Sequence of chain 2.A:
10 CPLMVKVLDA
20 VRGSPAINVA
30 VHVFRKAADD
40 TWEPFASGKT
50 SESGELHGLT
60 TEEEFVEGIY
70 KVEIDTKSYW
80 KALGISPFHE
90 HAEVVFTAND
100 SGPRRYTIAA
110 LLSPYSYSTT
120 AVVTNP

Sequence of chain 2.B:
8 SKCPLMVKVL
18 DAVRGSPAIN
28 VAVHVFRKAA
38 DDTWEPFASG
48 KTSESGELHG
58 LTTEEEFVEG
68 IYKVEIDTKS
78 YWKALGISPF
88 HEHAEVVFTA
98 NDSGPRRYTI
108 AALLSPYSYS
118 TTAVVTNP

Binding-site contacts:
Ligand atom C8 contacts residue SER117 of chain 2.B at 3.0 Å.
Ligand atom C5' contacts residue T4A1 of chain 2.D at 0.7 Å.
Ligand atom O8 contacts residue SER117 of chain 1.B at 3.3 Å (h-bond).
Ligand atom O4' contacts residue T4A1 of chain 2.D at 1.0 Å (h-bond).
Ligand atom C6' contacts residue T4A1 of chain 2.D at 0.3 Å.
Ligand atom O4 contacts residue T4A1 of chain 2.D at 1.7 Å.
Ligand atom I3 contacts residue ALA108 of chain 1.B at 3.6 Å.
Ligand atom O9 contacts residue LEU110 of chain 1.B at 3.0 Å.
Ligand atom I5 contacts residue LEU17 of chain 2.B at 3.4 Å.
Ligand atom C3 contacts residue T4A1 of chain 2.D at 1.0 Å.
Ligand atom C4' contacts residue T4A1 of chain 2.D at 0.4 Å.
Ligand atom O9 contacts residue SER115 of chain 2.A at 3.2 Å (h-bond).
Ligand atom C4 contacts residue T4A1 of chain 2.D at 0.8 Å.
Ligand atom C2' contacts residue T4A1 of chain 2.D at 1.0 Å.
Ligand atom I5' contacts residue LEU17 of chain 1.B at 3.7 Å.
Ligand atom I3 contacts residue ALA109 of chain 1.B at 3.5 Å.
Ligand atom C1' contacts residue T4A1 of chain 2.D at 0.3 Å.
Ligand atom O8 contacts residue LEU110 of chain 1.B at 3.7 Å.
Ligand atom O8 contacts residue T4A1 of chain 2.D at 1.2 Å (h-bond).
Ligand atom I5 contacts residue T4A1 of chain 2.D at 2.0 Å.
Ligand atom I5' contacts residue T4A1 of chain 2.D at 1.6 Å.
Ligand atom O9 contacts residue T4A1 of chain 2.D at 3.3 Å (h-bond).
Ligand atom I5 contacts residue ALA108 of chain 2.B at 3.6 Å.
Ligand atom C7 contacts residue T4A1 of chain 2.D at 3.3 Å.
Ligand atom C2' contacts residue LEU17 of chain 2.B at 3.6 Å (hydrophobic).
Ligand atom I3 contacts residue LEU110 of chain 1.B at 3.5 Å.
Ligand atom O9 contacts residue SER117 of chain 2.B at 3.1 Å.
Ligand atom I3 contacts residue T4A1 of chain 2.D at 1.1 Å.
Ligand atom C6 contacts residue T4A1 of chain 2.D at 1.1 Å.
Ligand atom C3' contacts residue T4A1 of chain 2.D at 0.7 Å.
Ligand atom C5 contacts residue T4A1 of chain 2.D at 1.1 Å.
Ligand atom C8 contacts residue T4A1 of chain 2.D at 2.5 Å.
Ligand atom C1 contacts residue THR119 of chain 2.B at 3.7 Å.
Ligand atom C2 contacts residue T4A1 of chain 2.D at 1.9 Å.
Ligand atom I3' contacts residue T4A1 of chain 2.D at 1.6 Å.
Ligand atom C1 contacts residue T4A1 of chain 2.D at 1.9 Å.
Ligand atom C8 contacts residue LEU110 of chain 1.B at 3.3 Å (hydrophobic).
Ligand atom C7 contacts residue SER117 of chain 2.B at 3.4 Å.
Ligand atom I5 contacts residue ALA109 of chain 2.B at 3.6 Å.
Ligand atom O8 contacts residue SER117 of chain 2.B at 2.9 Å (h-bond).

A small-molecule ligand and the protein it binds are described below.
Small molecule (SMILES): O=C(O)Cc1cc(I)c(Oc2cc(I)c(O)c(I)c2)c(I)c1

Sequence of chain 1.B:
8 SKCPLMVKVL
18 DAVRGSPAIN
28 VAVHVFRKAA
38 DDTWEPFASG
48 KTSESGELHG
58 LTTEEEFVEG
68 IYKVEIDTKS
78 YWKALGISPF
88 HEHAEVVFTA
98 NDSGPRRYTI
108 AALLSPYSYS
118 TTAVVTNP